The small molecule below binds the protein below.
Small molecule (SMILES): CC(=O)N[C@@H]1[C@@H](O)[C@H](O)[C@@H](CO)O[C@H]1O

Binding-site contacts:
Ligand atom C7 contacts residue ASN154 of chain 5.A at 3.4 Å.
Ligand atom C1 contacts residue ASN154 of chain 5.A at 1.4 Å.
Ligand atom C2 contacts residue ASN154 of chain 5.A at 2.5 Å.
Ligand atom O5 contacts residue ASN154 of chain 5.A at 2.4 Å (h-bond).
Ligand atom C2 contacts residue SER156 of chain 5.A at 4.3 Å.
Ligand atom O5 contacts residue SER156 of chain 5.A at 3.9 Å.
Ligand atom O7 contacts residue ASN154 of chain 5.A at 3.6 Å.
Ligand atom C1 contacts residue SER156 of chain 5.A at 3.3 Å.
Ligand atom N2 contacts residue ASN154 of chain 5.A at 3.0 Å (h-bond).
Ligand atom C5 contacts residue ASN154 of chain 5.A at 3.6 Å.
Ligand atom C3 contacts residue ASN154 of chain 5.A at 3.9 Å.
Ligand atom C8 contacts residue ASN154 of chain 5.A at 3.9 Å.
Ligand atom C4 contacts residue ASN154 of chain 5.A at 4.2 Å.
Ligand atom C5 contacts residue SER156 of chain 5.A at 3.9 Å.
Ligand atom N2 contacts residue SER156 of chain 5.A at 4.2 Å.

Sequence of chain 5.A:
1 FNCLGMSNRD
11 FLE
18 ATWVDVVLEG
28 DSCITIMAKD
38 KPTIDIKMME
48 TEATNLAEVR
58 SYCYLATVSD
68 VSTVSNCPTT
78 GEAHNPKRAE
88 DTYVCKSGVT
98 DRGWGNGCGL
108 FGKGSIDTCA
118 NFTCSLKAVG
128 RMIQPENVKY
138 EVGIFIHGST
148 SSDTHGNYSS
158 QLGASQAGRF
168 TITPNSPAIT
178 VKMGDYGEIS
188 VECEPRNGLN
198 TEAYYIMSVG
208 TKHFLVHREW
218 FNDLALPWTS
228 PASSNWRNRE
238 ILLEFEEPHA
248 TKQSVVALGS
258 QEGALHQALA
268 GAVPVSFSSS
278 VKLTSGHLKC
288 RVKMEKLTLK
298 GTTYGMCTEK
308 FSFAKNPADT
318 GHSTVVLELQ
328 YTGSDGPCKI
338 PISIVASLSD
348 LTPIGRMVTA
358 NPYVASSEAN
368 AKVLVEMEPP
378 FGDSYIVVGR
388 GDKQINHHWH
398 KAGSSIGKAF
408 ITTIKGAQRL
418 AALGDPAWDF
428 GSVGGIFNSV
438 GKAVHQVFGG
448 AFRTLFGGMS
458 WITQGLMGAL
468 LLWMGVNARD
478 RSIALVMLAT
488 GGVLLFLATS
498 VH